Sequence of chain 1.B:
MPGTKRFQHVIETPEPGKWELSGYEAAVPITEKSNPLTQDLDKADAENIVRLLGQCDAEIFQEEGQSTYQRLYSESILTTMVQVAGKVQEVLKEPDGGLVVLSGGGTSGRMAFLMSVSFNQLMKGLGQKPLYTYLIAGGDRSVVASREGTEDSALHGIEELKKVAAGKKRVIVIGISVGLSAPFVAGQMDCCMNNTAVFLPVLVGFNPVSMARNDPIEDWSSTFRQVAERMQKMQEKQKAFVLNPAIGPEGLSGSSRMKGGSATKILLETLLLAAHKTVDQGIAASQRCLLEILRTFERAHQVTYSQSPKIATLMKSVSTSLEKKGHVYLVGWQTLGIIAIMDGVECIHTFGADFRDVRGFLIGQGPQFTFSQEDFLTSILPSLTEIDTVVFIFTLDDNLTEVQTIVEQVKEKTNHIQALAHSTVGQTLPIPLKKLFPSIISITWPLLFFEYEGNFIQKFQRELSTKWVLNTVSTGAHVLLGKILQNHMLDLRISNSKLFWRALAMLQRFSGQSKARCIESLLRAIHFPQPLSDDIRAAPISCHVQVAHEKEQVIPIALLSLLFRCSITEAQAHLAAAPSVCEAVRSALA

The small molecule below binds the protein below.
Small molecule (SMILES): O=S(=O)(N[C@H](c1ccccc1)c1cc2ccccc2o1)c1ccc2c(c1)OCCCO2

Binding-site contacts:
Ligand atom C19 contacts residue VAL22 of chain 1.B at 3.6 Å (hydrophobic).
Ligand atom O5 contacts residue ASP229 of chain 1.B at 3.0 Å (salt-bridge).
Ligand atom C22 contacts residue GLN536 of chain 1.B at 3.2 Å.
Ligand atom C2 contacts residue PRO41 of chain 1.B at 3.5 Å (hydrophobic).
Ligand atom C11 contacts residue MET225 of chain 1.B at 3.4 Å (hydrophobic).
Ligand atom C6 contacts residue PRO41 of chain 1.B at 3.8 Å (hydrophobic).
Ligand atom C24 contacts residue GLN536 of chain 1.B at 3.6 Å.
Ligand atom C14 contacts residue GLU44 of chain 1.B at 3.7 Å.
Ligand atom C7 contacts residue PRO41 of chain 1.B at 3.6 Å (hydrophobic).
Ligand atom O3 contacts residue ILE23 of chain 1.B at 3.1 Å (h-bond).
Ligand atom C1 contacts residue PRO41 of chain 1.B at 3.4 Å (hydrophobic).
Ligand atom O4 contacts residue ARG227 of chain 1.B at 3.6 Å.
Ligand atom C22 contacts residue TYR36 of chain 1.B at 3.7 Å (hydrophobic).
Ligand atom C16 contacts residue HIS21 of chain 1.B at 3.2 Å.
Ligand atom C10 contacts residue PRO41 of chain 1.B at 3.7 Å (hydrophobic).
Ligand atom C17 contacts residue HIS21 of chain 1.B at 3.5 Å.
Ligand atom C12 contacts residue GLY193 of chain 1.B at 3.3 Å.
Ligand atom C12 contacts residue MET225 of chain 1.B at 3.1 Å (hydrophobic).
Ligand atom O3 contacts residue VAL22 of chain 1.B at 3.2 Å.
Ligand atom O4 contacts residue TRP529 of chain 1.B at 3.7 Å.
Ligand atom C23 contacts residue TRP529 of chain 1.B at 3.1 Å (hydrophobic).
Ligand atom C20 contacts residue HIS21 of chain 1.B at 3.5 Å.
Ligand atom C9 contacts residue ARG227 of chain 1.B at 3.7 Å.
Ligand atom O4 contacts residue ASP229 of chain 1.B at 2.8 Å (salt-bridge).
Ligand atom C22 contacts residue ALA533 of chain 1.B at 3.8 Å (hydrophobic).
Ligand atom C15 contacts residue ARG227 of chain 1.B at 3.7 Å.
Ligand atom C10 contacts residue ARG227 of chain 1.B at 3.2 Å.
Ligand atom C12 contacts residue PRO41 of chain 1.B at 3.5 Å (hydrophobic).
Ligand atom C11 contacts residue ARG227 of chain 1.B at 3.2 Å.
Ligand atom C21 contacts residue HIS21 of chain 1.B at 3.4 Å.
Ligand atom C5 contacts residue VAL40 of chain 1.B at 3.7 Å (hydrophobic).
Ligand atom C4 contacts residue VAL40 of chain 1.B at 3.7 Å (hydrophobic).
Ligand atom C11 contacts residue PRO41 of chain 1.B at 3.3 Å (hydrophobic).
Ligand atom C13 contacts residue GLY193 of chain 1.B at 3.2 Å.
Ligand atom O2 contacts residue TRP529 of chain 1.B at 3.4 Å.
Ligand atom C24 contacts residue TYR36 of chain 1.B at 3.7 Å (hydrophobic).
Ligand atom N1 contacts residue ARG227 of chain 1.B at 3.4 Å.
Ligand atom C12 contacts residue ARG227 of chain 1.B at 3.6 Å.
Ligand atom O5 contacts residue ASN228 of chain 1.B at 2.8 Å (h-bond).
Ligand atom C6 contacts residue ALA39 of chain 1.B at 3.4 Å (hydrophobic).